The protein below binds the small molecule below.
Small molecule (SMILES): CCc1[nH]c2nc(Sc3cccnc3)nc(OC)c2c1C=O

Binding-site contacts:
Ligand atom C15 contacts residue ARG62 of chain 1.G at 3.3 Å.
Ligand atom C16 contacts residue ARG62 of chain 1.G at 3.5 Å.
Ligand atom S10 contacts residue GLU36 of chain 1.G at 3.3 Å (salt-bridge).
Ligand atom C12 contacts residue ARG62 of chain 1.G at 3.9 Å.
Ligand atom C16 contacts residue GLU36 of chain 1.G at 3.2 Å.
Ligand atom O20 contacts residue ALA105 of chain 1.G at 4.0 Å.
Ligand atom C3 contacts residue ASP59 of chain 1.G at 3.6 Å.
Ligand atom C8 contacts residue THR152 of chain 1.G at 3.8 Å.
Ligand atom C21 contacts residue ASP59 of chain 1.G at 3.9 Å.
Ligand atom O20 contacts residue ASN32 of chain 1.G at 3.9 Å.
Ligand atom C21 contacts residue ILE29 of chain 1.G at 3.6 Å (hydrophobic).
Ligand atom O17 contacts residue MET64 of chain 1.G at 3.2 Å.
Ligand atom N7 contacts residue MET64 of chain 1.G at 3.7 Å.
Ligand atom C6 contacts residue MET64 of chain 1.G at 3.6 Å (hydrophobic).
Ligand atom C11 contacts residue GLY63 of chain 1.G at 3.9 Å.
Ligand atom N2 contacts residue THR152 of chain 1.G at 3.5 Å.
Ligand atom C11 contacts residue GLU36 of chain 1.G at 3.4 Å.
Ligand atom C3 contacts residue THR152 of chain 1.G at 3.3 Å.
Ligand atom C1 contacts residue ASP59 of chain 1.G at 3.6 Å.
Ligand atom N2 contacts residue ASP59 of chain 1.G at 2.7 Å (salt-bridge).
Ligand atom C5 contacts residue MET64 of chain 1.G at 4.0 Å (hydrophobic).
Ligand atom S10 contacts residue GLY63 of chain 1.G at 3.5 Å (h-bond).
Ligand atom C12 contacts residue GLY63 of chain 1.G at 3.3 Å.
Ligand atom N9 contacts residue ASP59 of chain 1.G at 4.0 Å.
Ligand atom C22 contacts residue VAL57 of chain 1.G at 3.5 Å (hydrophobic).
Ligand atom N13 contacts residue ARG62 of chain 1.G at 3.7 Å.
Ligand atom N9 contacts residue THR152 of chain 1.G at 3.0 Å (h-bond).
Ligand atom C19 contacts residue ASN32 of chain 1.G at 3.4 Å.
Ligand atom C12 contacts residue PRO65 of chain 1.G at 3.7 Å (hydrophobic).
Ligand atom C5 contacts residue ASN32 of chain 1.G at 3.8 Å.
Ligand atom C14 contacts residue ARG62 of chain 1.G at 3.4 Å.
Ligand atom C22 contacts residue ASP59 of chain 1.G at 3.4 Å.
Ligand atom C18 contacts residue GLY102 of chain 1.G at 3.5 Å.
Ligand atom C11 contacts residue ARG62 of chain 1.G at 3.8 Å.
Ligand atom O20 contacts residue MET64 of chain 1.G at 3.5 Å.
Ligand atom C4 contacts residue MET64 of chain 1.G at 3.9 Å (hydrophobic).
Ligand atom C22 contacts residue VAL154 of chain 1.G at 3.7 Å (hydrophobic).
Ligand atom C14 contacts residue PRO65 of chain 1.G at 4.0 Å (hydrophobic).
Ligand atom N13 contacts residue PRO65 of chain 1.G at 3.4 Å.
Ligand atom C19 contacts residue MET64 of chain 1.G at 3.5 Å (hydrophobic).

Sequence of chain 1.G:
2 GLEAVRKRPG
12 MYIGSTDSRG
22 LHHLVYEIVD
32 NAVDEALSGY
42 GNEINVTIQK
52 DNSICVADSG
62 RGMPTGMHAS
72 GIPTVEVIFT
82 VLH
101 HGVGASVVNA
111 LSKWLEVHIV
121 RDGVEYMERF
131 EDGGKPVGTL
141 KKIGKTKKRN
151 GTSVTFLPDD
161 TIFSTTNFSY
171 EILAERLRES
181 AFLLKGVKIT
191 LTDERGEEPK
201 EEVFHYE